Binding-site contacts:
Ligand atom C1 contacts residue ASN154 of chain 4.A at 3.9 Å.
Ligand atom O7 contacts residue ASP2 of chain 4.A at 3.6 Å.
Ligand atom C7 contacts residue ASP2 of chain 4.A at 3.7 Å.
Ligand atom C7 contacts residue ASN5 of chain 4.A at 3.7 Å.
Ligand atom O4 contacts residue ASN154 of chain 4.A at 4.4 Å.
Ligand atom C1 contacts residue ASN5 of chain 4.A at 1.4 Å.
Ligand atom O5 contacts residue ASP2 of chain 4.A at 3.6 Å.
Ligand atom C6 contacts residue ASP2 of chain 4.A at 3.5 Å.
Ligand atom C4 contacts residue ASN154 of chain 4.A at 4.4 Å.
Ligand atom C2 contacts residue PHE3 of chain 4.A at 3.8 Å (hydrophobic).
Ligand atom O7 contacts residue PHE3 of chain 4.A at 3.3 Å (h-bond).
Ligand atom O6 contacts residue ASP2 of chain 4.A at 2.6 Å (salt-bridge).
Ligand atom C5 contacts residue ASP2 of chain 4.A at 4.2 Å.
Ligand atom C8 contacts residue ASN5 of chain 4.A at 4.2 Å.
Ligand atom C5 contacts residue ASN5 of chain 4.A at 3.6 Å.
Ligand atom C8 contacts residue ASP2 of chain 4.A at 4.5 Å.
Ligand atom C3 contacts residue ASN5 of chain 4.A at 3.8 Å.
Ligand atom C7 contacts residue PHE3 of chain 4.A at 3.4 Å (hydrophobic).
Ligand atom C6 contacts residue ASN154 of chain 4.A at 3.7 Å.
Ligand atom N2 contacts residue PHE3 of chain 4.A at 2.8 Å (h-bond).
Ligand atom C1 contacts residue PHE3 of chain 4.A at 3.8 Å (hydrophobic).
Ligand atom N2 contacts residue ASN5 of chain 4.A at 2.9 Å (h-bond).
Ligand atom O3 contacts residue ASP2 of chain 4.A at 3.3 Å.
Ligand atom O5 contacts residue ASN5 of chain 4.A at 2.3 Å (h-bond).
Ligand atom C5 contacts residue ASN154 of chain 4.A at 3.3 Å.
Ligand atom C3 contacts residue PHE3 of chain 4.A at 4.4 Å (hydrophobic).
Ligand atom N2 contacts residue ASP2 of chain 4.A at 3.7 Å.
Ligand atom C4 contacts residue ASN5 of chain 4.A at 4.2 Å.
Ligand atom C3 contacts residue ASP2 of chain 4.A at 4.2 Å.
Ligand atom C2 contacts residue ASN5 of chain 4.A at 2.5 Å.
Ligand atom O5 contacts residue ASN154 of chain 4.A at 3.8 Å.

A small-molecule ligand and the protein it binds are described below.
Small molecule (SMILES): CC(=O)N[C@H]1[C@H](O[C@H]2[C@H](O)[C@@H](NC(C)=O)CO[C@@H]2CO)O[C@H](CO)[C@@H](O)[C@@H]1O

Sequence of chain 4.A:
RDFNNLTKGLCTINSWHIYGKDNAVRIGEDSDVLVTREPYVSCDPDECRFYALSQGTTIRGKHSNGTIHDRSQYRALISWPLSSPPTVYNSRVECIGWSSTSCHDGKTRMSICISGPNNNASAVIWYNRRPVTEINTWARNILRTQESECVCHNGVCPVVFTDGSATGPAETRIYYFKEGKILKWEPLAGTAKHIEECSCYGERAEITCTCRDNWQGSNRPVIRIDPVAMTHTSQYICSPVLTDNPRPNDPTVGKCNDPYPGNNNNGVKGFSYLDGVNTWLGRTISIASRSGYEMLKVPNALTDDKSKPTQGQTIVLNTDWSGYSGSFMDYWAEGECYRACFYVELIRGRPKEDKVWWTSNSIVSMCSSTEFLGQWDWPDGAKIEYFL